Sequence of chain 1.A:
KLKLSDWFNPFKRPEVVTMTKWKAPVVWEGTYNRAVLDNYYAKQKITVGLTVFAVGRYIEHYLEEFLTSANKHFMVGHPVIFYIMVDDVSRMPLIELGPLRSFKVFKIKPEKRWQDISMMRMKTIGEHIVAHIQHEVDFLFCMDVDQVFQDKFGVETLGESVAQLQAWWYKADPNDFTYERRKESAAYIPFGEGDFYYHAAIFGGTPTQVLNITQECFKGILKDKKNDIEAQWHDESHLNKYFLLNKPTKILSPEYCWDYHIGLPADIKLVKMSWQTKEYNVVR

Binding-site contacts:
Ligand atom O5 contacts residue TRP173 of chain 1.A at 3.5 Å.
Ligand atom C3 contacts residue TRP174 of chain 1.A at 4.1 Å (hydrophobic).
Ligand atom O4 contacts residue TRP173 of chain 1.A at 3.8 Å.
Ligand atom C4 contacts residue TRP238 of chain 1.A at 3.8 Å (hydrophobic).
Ligand atom C1 contacts residue TRP173 of chain 1.A at 3.4 Å (hydrophobic).
Ligand atom C6 contacts residue TRP238 of chain 1.A at 3.6 Å (hydrophobic).
Ligand atom O4 contacts residue GLU241 of chain 1.A at 2.6 Å (salt-bridge).
Ligand atom C1 contacts residue GLN171 of chain 1.A at 3.5 Å.
Ligand atom O2 contacts residue TRP280 of chain 1.A at 3.3 Å.
Ligand atom C5 contacts residue TRP238 of chain 1.A at 3.7 Å (hydrophobic).
Ligand atom C4 contacts residue GLN171 of chain 1.A at 3.8 Å.
Ligand atom C3 contacts residue TRP238 of chain 1.A at 3.9 Å (hydrophobic).
Ligand atom C5 contacts residue TRP173 of chain 1.A at 3.1 Å (hydrophobic).
Ligand atom C6 contacts residue GLN171 of chain 1.A at 4.0 Å.
Ligand atom O2 contacts residue TYR285 of chain 1.A at 3.7 Å.
Ligand atom O3 contacts residue TRP174 of chain 1.A at 3.6 Å.
Ligand atom C3 contacts residue TRP173 of chain 1.A at 4.0 Å (hydrophobic).
Ligand atom C2 contacts residue TRP280 of chain 1.A at 3.6 Å (hydrophobic).
Ligand atom C6 contacts residue THR183 of chain 1.A at 3.5 Å.
Ligand atom C3 contacts residue GDU1 of chain 1.E at 3.6 Å.
Ligand atom C5 contacts residue GLN171 of chain 1.A at 3.8 Å.
Ligand atom O4 contacts residue GLN171 of chain 1.A at 2.9 Å (h-bond).
Ligand atom O3 contacts residue HIS204 of chain 1.A at 3.9 Å.
Ligand atom C6 contacts residue GLU241 of chain 1.A at 3.4 Å.
Ligand atom O1 contacts residue TRP173 of chain 1.A at 3.7 Å.
Ligand atom C4 contacts residue GLU241 of chain 1.A at 3.2 Å.
Ligand atom O6 contacts residue TRP174 of chain 1.A at 3.5 Å (h-bond).
Ligand atom O2 contacts residue TRP174 of chain 1.A at 3.5 Å.
Ligand atom O5 contacts residue GLN171 of chain 1.A at 3.0 Å (h-bond).
Ligand atom C4 contacts residue TRP173 of chain 1.A at 4.0 Å (hydrophobic).
Ligand atom C4 contacts residue GDU1 of chain 1.E at 4.0 Å.
Ligand atom O4 contacts residue GLN171 of chain 1.A at 3.5 Å (h-bond).
Ligand atom C2 contacts residue GLN171 of chain 1.A at 3.6 Å.
Ligand atom C6 contacts residue TRP173 of chain 1.A at 3.5 Å (hydrophobic).
Ligand atom C5 contacts residue GLU241 of chain 1.A at 3.9 Å.
Ligand atom O3 contacts residue GDU1 of chain 1.E at 2.7 Å (h-bond).
Ligand atom O6 contacts residue TRP238 of chain 1.A at 3.8 Å.
Ligand atom O4 contacts residue TRP280 of chain 1.A at 3.9 Å.
Ligand atom C6 contacts residue TYR202 of chain 1.A at 3.5 Å (hydrophobic).
Ligand atom O6 contacts residue THR183 of chain 1.A at 2.9 Å (h-bond).

The protein below binds the small molecule below.
Small molecule (SMILES): OC[C@H]1O[C@@H](O[C@H]2[C@H](O)[C@@H](O)[C@H](O)O[C@@H]2CO)[C@H](O)[C@@H](O)[C@H]1O